Sequence of chain 1.A:
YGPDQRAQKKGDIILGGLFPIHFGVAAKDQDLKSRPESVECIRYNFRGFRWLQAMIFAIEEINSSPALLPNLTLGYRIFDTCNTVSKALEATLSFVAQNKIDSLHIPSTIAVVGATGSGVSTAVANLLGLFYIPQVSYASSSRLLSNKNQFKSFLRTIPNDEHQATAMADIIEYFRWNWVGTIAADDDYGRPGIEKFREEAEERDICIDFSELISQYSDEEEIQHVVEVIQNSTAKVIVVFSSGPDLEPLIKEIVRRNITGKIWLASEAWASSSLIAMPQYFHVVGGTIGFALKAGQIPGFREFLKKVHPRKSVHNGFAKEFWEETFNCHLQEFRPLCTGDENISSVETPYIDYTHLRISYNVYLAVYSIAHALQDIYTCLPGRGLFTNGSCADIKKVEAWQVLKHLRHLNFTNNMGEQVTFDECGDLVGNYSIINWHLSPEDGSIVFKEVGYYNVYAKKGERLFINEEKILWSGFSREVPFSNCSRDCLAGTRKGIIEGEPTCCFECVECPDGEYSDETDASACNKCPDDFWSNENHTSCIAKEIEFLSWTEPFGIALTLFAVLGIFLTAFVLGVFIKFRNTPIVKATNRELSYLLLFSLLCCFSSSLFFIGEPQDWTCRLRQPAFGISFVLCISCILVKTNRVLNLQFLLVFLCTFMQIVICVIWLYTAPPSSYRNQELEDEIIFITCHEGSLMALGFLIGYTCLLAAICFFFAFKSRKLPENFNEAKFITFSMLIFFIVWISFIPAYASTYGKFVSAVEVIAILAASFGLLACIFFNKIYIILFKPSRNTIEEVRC

Binding-site contacts:
Ligand atom CE2 contacts residue TRP810 of chain 1.A at 3.7 Å (hydrophobic).
Ligand atom CD2 contacts residue PHE676 of chain 1.A at 3.9 Å (hydrophobic).
Ligand atom CB contacts residue GLN673 of chain 1.A at 3.7 Å.
Ligand atom C15 contacts residue GLY677 of chain 1.A at 4.0 Å.
Ligand atom F1 contacts residue ILE769 of chain 1.A at 3.4 Å.
Ligand atom CA contacts residue TRP810 of chain 1.A at 4.0 Å (hydrophobic).
Ligand atom C14 contacts residue PHE676 of chain 1.A at 3.8 Å (hydrophobic).
Ligand atom C16 contacts residue GLY677 of chain 1.A at 4.1 Å.
Ligand atom C1 contacts residue PHE676 of chain 1.A at 3.7 Å (hydrophobic).
Ligand atom CA contacts residue GLN673 of chain 1.A at 3.5 Å.
Ligand atom CD1 contacts residue ILE769 of chain 1.A at 3.9 Å (hydrophobic).
Ligand atom C5 contacts residue TYR817 of chain 1.A at 3.8 Å (hydrophobic).
Ligand atom CD2 contacts residue TRP810 of chain 1.A at 3.6 Å (hydrophobic).
Ligand atom C4 contacts residue TYR817 of chain 1.A at 4.0 Å (hydrophobic).
Ligand atom CE1 contacts residue ILE769 of chain 1.A at 4.0 Å (hydrophobic).
Ligand atom F3 contacts residue TRP810 of chain 1.A at 3.5 Å.
Ligand atom C15 contacts residue GLN673 of chain 1.A at 3.9 Å.
Ligand atom C10 contacts residue TRP810 of chain 1.A at 3.8 Å (hydrophobic).
Ligand atom C14 contacts residue GLN673 of chain 1.A at 3.1 Å.
Ligand atom N contacts residue GLN673 of chain 1.A at 2.8 Å (h-bond).
Ligand atom C10 contacts residue TYR817 of chain 1.A at 4.0 Å (hydrophobic).
Ligand atom F2 contacts residue ILE814 of chain 1.A at 4.1 Å.
Ligand atom C7 contacts residue ILE769 of chain 1.A at 3.6 Å (hydrophobic).
Ligand atom C3 contacts residue GLN673 of chain 1.A at 4.0 Å.
Ligand atom CG contacts residue PHE676 of chain 1.A at 3.7 Å (hydrophobic).
Ligand atom C5 contacts residue ILE769 of chain 1.A at 3.7 Å (hydrophobic).
Ligand atom C11 contacts residue TYR817 of chain 1.A at 3.6 Å (hydrophobic).
Ligand atom C6 contacts residue TYR817 of chain 1.A at 4.1 Å (hydrophobic).
Ligand atom C3 contacts residue ILE769 of chain 1.A at 4.1 Å (hydrophobic).
Ligand atom C1 contacts residue GLN673 of chain 1.A at 3.6 Å.
Ligand atom C8 contacts residue TRP810 of chain 1.A at 4.1 Å (hydrophobic).
Ligand atom CD1 contacts residue LEU768 of chain 1.A at 4.2 Å (hydrophobic).
Ligand atom CD1 contacts residue PHE676 of chain 1.A at 4.0 Å (hydrophobic).
Ligand atom CB contacts residue PHE676 of chain 1.A at 3.7 Å (hydrophobic).
Ligand atom CA contacts residue PHE676 of chain 1.A at 4.2 Å (hydrophobic).
Ligand atom CZ contacts residue THR772 of chain 1.A at 4.1 Å.
Ligand atom C16 contacts residue LEU768 of chain 1.A at 3.5 Å (hydrophobic).
Ligand atom C9 contacts residue TRP810 of chain 1.A at 3.5 Å (hydrophobic).
Ligand atom CE1 contacts residue THR772 of chain 1.A at 3.7 Å.
Ligand atom CE1 contacts residue LEU768 of chain 1.A at 4.0 Å (hydrophobic).

A protein and the small-molecule ligand that binds it are described below.
Small molecule (SMILES): C[C@@H](NCCCc1cccc(C(F)(F)F)c1)c1cccc2ccccc12